Binding-site contacts:
Ligand atom O5 contacts residue SER539 of chain 1.B at 3.4 Å (h-bond).
Ligand atom N2 contacts residue ASN562 of chain 1.B at 2.9 Å (h-bond).
Ligand atom C7 contacts residue VAL584 of chain 1.B at 4.5 Å (hydrophobic).
Ligand atom O6 contacts residue SER564 of chain 1.B at 4.2 Å.
Ligand atom C2 contacts residue ASP586 of chain 1.B at 3.5 Å.
Ligand atom C6 contacts residue SER539 of chain 1.B at 3.3 Å.
Ligand atom O5 contacts residue ASN562 of chain 1.B at 2.4 Å (h-bond).
Ligand atom O6 contacts residue SER539 of chain 1.B at 2.3 Å (h-bond).
Ligand atom C3 contacts residue ASN562 of chain 1.B at 3.8 Å.
Ligand atom C1 contacts residue ASN562 of chain 1.B at 1.4 Å.
Ligand atom O5 contacts residue SER564 of chain 1.B at 3.4 Å (h-bond).
Ligand atom C5 contacts residue ASN562 of chain 1.B at 3.7 Å.
Ligand atom C4 contacts residue ASN562 of chain 1.B at 4.2 Å.
Ligand atom O6 contacts residue PRO515 of chain 1.B at 4.0 Å.
Ligand atom C6 contacts residue SER564 of chain 1.B at 3.8 Å.
Ligand atom N2 contacts residue ASP586 of chain 1.B at 3.0 Å (salt-bridge).
Ligand atom C5 contacts residue SER564 of chain 1.B at 3.3 Å.
Ligand atom C1 contacts residue ASP586 of chain 1.B at 3.3 Å.
Ligand atom O6 contacts residue ASN562 of chain 1.B at 4.5 Å.
Ligand atom C8 contacts residue TYR796 of chain 1.B at 3.8 Å (hydrophobic).
Ligand atom O5 contacts residue ASP537 of chain 1.B at 4.2 Å.
Ligand atom C7 contacts residue TYR796 of chain 1.B at 3.9 Å (hydrophobic).
Ligand atom C1 contacts residue SER564 of chain 1.B at 3.7 Å.
Ligand atom O7 contacts residue TYR796 of chain 1.B at 3.2 Å.
Ligand atom C8 contacts residue TYR607 of chain 1.B at 4.4 Å (hydrophobic).
Ligand atom C8 contacts residue VAL584 of chain 1.B at 3.6 Å (hydrophobic).
Ligand atom C7 contacts residue ASN562 of chain 1.B at 4.0 Å.
Ligand atom O6 contacts residue ASP537 of chain 1.B at 4.2 Å.
Ligand atom C8 contacts residue ASP586 of chain 1.B at 4.2 Å.
Ligand atom C3 contacts residue ASP586 of chain 1.B at 3.9 Å.
Ligand atom O6 contacts residue LEU540 of chain 1.B at 3.8 Å.
Ligand atom C8 contacts residue ILE605 of chain 1.B at 3.8 Å (hydrophobic).
Ligand atom C7 contacts residue ASP586 of chain 1.B at 4.0 Å.
Ligand atom C1 contacts residue SER539 of chain 1.B at 4.4 Å.
Ligand atom C2 contacts residue ASN562 of chain 1.B at 2.5 Å.
Ligand atom C6 contacts residue LEU540 of chain 1.B at 3.5 Å (hydrophobic).
Ligand atom C5 contacts residue SER539 of chain 1.B at 3.9 Å.

A protein and the small-molecule ligand that binds it are described below.
Small molecule (SMILES): CC(=O)N[C@@H]1[C@@H](O)[C@H](O)[C@@H](CO)O[C@H]1O

Sequence of chain 1.B:
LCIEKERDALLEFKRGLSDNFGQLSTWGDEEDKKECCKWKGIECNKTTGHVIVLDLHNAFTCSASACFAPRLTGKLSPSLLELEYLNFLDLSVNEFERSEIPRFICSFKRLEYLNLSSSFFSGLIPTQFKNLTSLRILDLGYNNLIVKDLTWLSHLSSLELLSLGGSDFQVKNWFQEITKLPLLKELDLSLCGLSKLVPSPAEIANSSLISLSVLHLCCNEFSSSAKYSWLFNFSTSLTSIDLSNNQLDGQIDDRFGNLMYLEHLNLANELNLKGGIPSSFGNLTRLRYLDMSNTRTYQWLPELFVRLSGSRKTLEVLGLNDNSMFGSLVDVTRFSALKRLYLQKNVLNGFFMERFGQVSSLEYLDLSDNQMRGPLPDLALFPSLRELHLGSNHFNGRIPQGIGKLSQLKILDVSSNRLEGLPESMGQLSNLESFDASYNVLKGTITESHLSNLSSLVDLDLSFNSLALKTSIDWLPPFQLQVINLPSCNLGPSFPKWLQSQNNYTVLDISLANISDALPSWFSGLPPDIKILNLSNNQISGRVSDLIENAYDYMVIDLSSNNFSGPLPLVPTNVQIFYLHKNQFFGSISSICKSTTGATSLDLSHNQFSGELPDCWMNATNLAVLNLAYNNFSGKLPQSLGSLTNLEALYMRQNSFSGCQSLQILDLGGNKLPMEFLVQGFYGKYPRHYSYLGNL